Binding-site contacts:
Ligand atom C4 contacts residue ASN66 of chain 1.B at 4.3 Å.
Ligand atom C7 contacts residue ASN66 of chain 1.B at 3.1 Å.
Ligand atom C8 contacts residue ASN66 of chain 1.B at 4.3 Å.
Ligand atom C5 contacts residue ASN66 of chain 1.B at 3.7 Å.
Ligand atom O7 contacts residue ASN66 of chain 1.B at 2.9 Å (h-bond).
Ligand atom O5 contacts residue ASN66 of chain 1.B at 2.4 Å (h-bond).
Ligand atom O6 contacts residue ASN66 of chain 1.B at 4.2 Å.
Ligand atom N2 contacts residue ASN66 of chain 1.B at 3.0 Å (h-bond).
Ligand atom C6 contacts residue ASN66 of chain 1.B at 4.2 Å.
Ligand atom C1 contacts residue ASN66 of chain 1.B at 1.5 Å.
Ligand atom C2 contacts residue ASN66 of chain 1.B at 2.5 Å.
Ligand atom C3 contacts residue ASN66 of chain 1.B at 3.8 Å.

Sequence of chain 1.B:
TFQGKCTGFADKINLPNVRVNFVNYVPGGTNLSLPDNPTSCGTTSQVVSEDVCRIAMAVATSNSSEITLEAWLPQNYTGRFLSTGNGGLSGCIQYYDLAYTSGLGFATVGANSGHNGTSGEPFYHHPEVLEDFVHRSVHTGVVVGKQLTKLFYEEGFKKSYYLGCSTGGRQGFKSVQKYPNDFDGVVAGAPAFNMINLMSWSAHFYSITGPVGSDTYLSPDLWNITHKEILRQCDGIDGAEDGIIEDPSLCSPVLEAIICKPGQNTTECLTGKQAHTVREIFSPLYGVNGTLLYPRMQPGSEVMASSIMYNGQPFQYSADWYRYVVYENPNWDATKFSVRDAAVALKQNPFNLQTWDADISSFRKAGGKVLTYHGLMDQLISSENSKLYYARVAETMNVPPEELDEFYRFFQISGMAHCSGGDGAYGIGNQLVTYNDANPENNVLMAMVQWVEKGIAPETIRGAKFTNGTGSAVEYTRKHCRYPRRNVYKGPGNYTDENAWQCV

The protein below binds the small molecule below.
Small molecule (SMILES): CC(=O)N[C@@H]1[C@@H](O)[C@H](O)[C@@H](CO)O[C@H]1O